Sequence of chain 2.A:
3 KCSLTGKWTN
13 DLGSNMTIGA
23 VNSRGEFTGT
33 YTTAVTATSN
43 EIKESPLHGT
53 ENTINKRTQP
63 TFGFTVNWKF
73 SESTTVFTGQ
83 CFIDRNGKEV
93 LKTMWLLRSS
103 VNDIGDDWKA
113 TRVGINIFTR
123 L

A protein and the small-molecule ligand that binds it are described below.
Small molecule (SMILES): O=C1C=CC(=NNc2ccccc2C(=O)O)C=C1

Sequence of chain 1.A:
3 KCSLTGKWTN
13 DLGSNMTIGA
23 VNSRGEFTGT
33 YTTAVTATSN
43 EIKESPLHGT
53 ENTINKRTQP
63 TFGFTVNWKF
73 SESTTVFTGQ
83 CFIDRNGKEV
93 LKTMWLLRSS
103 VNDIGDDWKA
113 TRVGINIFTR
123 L

Binding-site contacts:
Ligand atom C5 contacts residue TRP70 of chain 2.A at 3.6 Å (hydrophobic).
Ligand atom C9 contacts residue ASN118 of chain 2.A at 3.2 Å.
Ligand atom C15 contacts residue THR35 of chain 2.A at 3.9 Å.
Ligand atom C11 contacts residue LEU99 of chain 2.A at 3.9 Å (hydrophobic).
Ligand atom O1 contacts residue ASN12 of chain 2.A at 3.0 Å (h-bond).
Ligand atom C14 contacts residue THR38 of chain 2.A at 3.8 Å.
Ligand atom C8 contacts residue PHE79 of chain 2.A at 3.9 Å (hydrophobic).
Ligand atom O1 contacts residue TYR33 of chain 2.A at 2.8 Å (h-bond).
Ligand atom C9 contacts residue TYR33 of chain 2.A at 3.8 Å (hydrophobic).
Ligand atom C9 contacts residue PHE79 of chain 2.A at 4.0 Å (hydrophobic).
Ligand atom O2 contacts residue TRP70 of chain 2.A at 3.8 Å.
Ligand atom N9 contacts residue THR77 of chain 2.A at 4.1 Å.
Ligand atom O1 contacts residue LEU14 of chain 2.A at 4.0 Å.
Ligand atom C3 contacts residue SER16 of chain 2.A at 3.4 Å.
Ligand atom O1 contacts residue SER16 of chain 2.A at 2.6 Å (h-bond).
Ligand atom O2 contacts residue TYR33 of chain 2.A at 3.8 Å.
Ligand atom C7 contacts residue TRP97 of chain 2.A at 3.5 Å (hydrophobic).
Ligand atom C8 contacts residue TRP97 of chain 2.A at 3.5 Å (hydrophobic).
Ligand atom C14 contacts residue TRP70 of chain 2.A at 4.0 Å (hydrophobic).
Ligand atom O16 contacts residue SER73 of chain 2.A at 3.4 Å.
Ligand atom C15 contacts residue TRP70 of chain 2.A at 3.8 Å (hydrophobic).
Ligand atom C9 contacts residue LEU14 of chain 2.A at 4.1 Å (hydrophobic).
Ligand atom C10 contacts residue TRP70 of chain 2.A at 3.5 Å (hydrophobic).
Ligand atom C7 contacts residue THR77 of chain 2.A at 3.8 Å.
Ligand atom C12 contacts residue SER73 of chain 2.A at 3.8 Å.
Ligand atom C3 contacts residue THR35 of chain 2.A at 3.8 Å.
Ligand atom C4 contacts residue TYR33 of chain 2.A at 3.9 Å (hydrophobic).
Ligand atom N9 contacts residue TRP70 of chain 2.A at 3.3 Å.
Ligand atom C11 contacts residue TRP70 of chain 2.A at 3.8 Å (hydrophobic).
Ligand atom C3 contacts residue TYR33 of chain 2.A at 3.5 Å (hydrophobic).
Ligand atom N8 contacts residue TRP70 of chain 2.A at 3.1 Å.
Ligand atom C15 contacts residue VAL37 of chain 2.A at 3.6 Å (hydrophobic).
Ligand atom C6 contacts residue TRP70 of chain 2.A at 4.1 Å (hydrophobic).
Ligand atom C6 contacts residue TRP110 of chain 1.A at 3.9 Å (hydrophobic).
Ligand atom C8 contacts residue ASN118 of chain 2.A at 3.2 Å.
Ligand atom C13 contacts residue SER73 of chain 2.A at 4.0 Å.
Ligand atom O2 contacts residue THR35 of chain 2.A at 2.6 Å (h-bond).
Ligand atom C6 contacts residue THR77 of chain 2.A at 3.6 Å.
Ligand atom O2 contacts residue SER16 of chain 2.A at 3.4 Å (h-bond).
Ligand atom O2 contacts residue VAL37 of chain 2.A at 3.8 Å.